Sequence of chain 4.A:
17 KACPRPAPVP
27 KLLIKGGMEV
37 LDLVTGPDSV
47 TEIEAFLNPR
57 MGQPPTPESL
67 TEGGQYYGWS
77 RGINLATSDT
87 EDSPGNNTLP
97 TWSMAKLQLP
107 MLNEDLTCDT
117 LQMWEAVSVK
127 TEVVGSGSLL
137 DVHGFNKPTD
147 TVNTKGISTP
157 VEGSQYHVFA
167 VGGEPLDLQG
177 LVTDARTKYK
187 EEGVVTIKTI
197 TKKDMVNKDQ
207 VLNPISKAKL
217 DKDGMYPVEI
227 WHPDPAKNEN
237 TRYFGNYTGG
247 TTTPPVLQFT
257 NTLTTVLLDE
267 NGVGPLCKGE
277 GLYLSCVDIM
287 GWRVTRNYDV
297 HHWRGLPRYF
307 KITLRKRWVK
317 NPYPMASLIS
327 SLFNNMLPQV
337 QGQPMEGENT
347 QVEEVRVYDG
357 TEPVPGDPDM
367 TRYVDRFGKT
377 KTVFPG

Sequence of chain 4.B:
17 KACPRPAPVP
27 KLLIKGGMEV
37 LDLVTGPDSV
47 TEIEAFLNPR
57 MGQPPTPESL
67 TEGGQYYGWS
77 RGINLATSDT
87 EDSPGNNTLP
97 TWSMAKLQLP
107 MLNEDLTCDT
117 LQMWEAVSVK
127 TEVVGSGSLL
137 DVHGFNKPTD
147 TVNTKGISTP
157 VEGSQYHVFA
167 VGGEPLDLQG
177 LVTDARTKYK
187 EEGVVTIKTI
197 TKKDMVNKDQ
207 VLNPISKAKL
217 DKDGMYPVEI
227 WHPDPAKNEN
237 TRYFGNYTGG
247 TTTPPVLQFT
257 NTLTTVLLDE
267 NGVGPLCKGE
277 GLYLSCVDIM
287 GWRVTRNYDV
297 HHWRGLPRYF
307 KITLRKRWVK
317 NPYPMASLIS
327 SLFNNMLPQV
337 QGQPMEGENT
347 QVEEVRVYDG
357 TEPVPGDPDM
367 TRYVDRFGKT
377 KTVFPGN

This small molecule binds to this protein.
Small molecule (SMILES): CC(=O)N[C@H]1[C@H]([C@H](O)[C@H](O)CO)O[C@@](O[C@H]2[C@@H](O)[C@@H](CO)O[C@@H](O[C@H]3[C@H](O)[C@@H](O)[C@H](O)O[C@@H]3CO)[C@@H]2O)(C(=O)O)C[C@@H]1O

Binding-site contacts:
Ligand atom O4 contacts residue ILE79 of chain 4.A at 3.7 Å.
Ligand atom N5 contacts residue TYR72 of chain 4.A at 2.9 Å (h-bond).
Ligand atom C1 contacts residue ARG77 of chain 4.A at 3.5 Å.
Ligand atom O1B contacts residue TYR72 of chain 4.A at 4.1 Å.
Ligand atom O4 contacts residue TYR72 of chain 4.A at 4.2 Å.
Ligand atom C3 contacts residue VAL296 of chain 4.A at 3.4 Å (hydrophobic).
Ligand atom O1A contacts residue GLY78 of chain 4.A at 3.4 Å (h-bond).
Ligand atom O10 contacts residue ASN293 of chain 4.A at 4.3 Å.
Ligand atom C4 contacts residue GLY78 of chain 4.A at 3.6 Å.
Ligand atom O3 contacts residue GLY78 of chain 4.A at 3.6 Å.
Ligand atom O6 contacts residue ASN93 of chain 4.A at 2.9 Å (h-bond).
Ligand atom C10 contacts residue TYR72 of chain 4.A at 3.8 Å (hydrophobic).
Ligand atom C1 contacts residue TYR72 of chain 4.A at 4.1 Å (hydrophobic).
Ligand atom O4 contacts residue HIS298 of chain 4.A at 2.7 Å (h-bond).
Ligand atom C3 contacts residue GLY78 of chain 4.A at 3.7 Å.
Ligand atom C4 contacts residue ARG77 of chain 4.A at 4.3 Å.
Ligand atom C6 contacts residue TYR72 of chain 4.A at 3.9 Å (hydrophobic).
Ligand atom C4 contacts residue VAL296 of chain 4.A at 4.2 Å (hydrophobic).
Ligand atom C6 contacts residue ASN93 of chain 4.A at 3.1 Å.
Ligand atom C5 contacts residue TYR72 of chain 4.A at 3.7 Å (hydrophobic).
Ligand atom O4 contacts residue GLY78 of chain 4.A at 3.3 Å.
Ligand atom O1A contacts residue ARG77 of chain 4.A at 3.1 Å.
Ligand atom O1A contacts residue TYR72 of chain 4.A at 3.7 Å.
Ligand atom C1 contacts residue GLY78 of chain 4.A at 4.2 Å.
Ligand atom C3 contacts residue ARG77 of chain 4.A at 3.8 Å.
Ligand atom C2 contacts residue GLY78 of chain 4.A at 4.1 Å.
Ligand atom O1B contacts residue ARG77 of chain 4.A at 3.0 Å (salt-bridge).
Ligand atom C6 contacts residue THR94 of chain 4.A at 3.9 Å.
Ligand atom C11 contacts residue TYR72 of chain 4.A at 3.9 Å (hydrophobic).
Ligand atom O4 contacts residue VAL296 of chain 4.A at 3.7 Å.
Ligand atom O4 contacts residue ASN80 of chain 4.A at 4.1 Å.
Ligand atom O4 contacts residue THR291 of chain 4.A at 3.5 Å.
Ligand atom O8 contacts residue TYR72 of chain 4.A at 3.9 Å.
Ligand atom C3 contacts residue GLY78 of chain 4.A at 4.2 Å.
Ligand atom C4 contacts residue HIS298 of chain 4.A at 3.6 Å.
Ligand atom O8 contacts residue ARG77 of chain 4.A at 3.3 Å (salt-bridge).
Ligand atom C4 contacts residue TYR72 of chain 4.A at 3.7 Å (hydrophobic).
Ligand atom C5 contacts residue ASN93 of chain 4.A at 3.6 Å.
Ligand atom C11 contacts residue ASP85 of chain 4.B at 3.5 Å.
Ligand atom C3 contacts residue HIS298 of chain 4.A at 4.1 Å.